The small molecule below binds the protein below.
Small molecule (SMILES): CC(=O)N[C@@H]1[C@@H](O)[C@H](O)[C@@H](CO)O[C@H]1O

Sequence of chain 1.C:
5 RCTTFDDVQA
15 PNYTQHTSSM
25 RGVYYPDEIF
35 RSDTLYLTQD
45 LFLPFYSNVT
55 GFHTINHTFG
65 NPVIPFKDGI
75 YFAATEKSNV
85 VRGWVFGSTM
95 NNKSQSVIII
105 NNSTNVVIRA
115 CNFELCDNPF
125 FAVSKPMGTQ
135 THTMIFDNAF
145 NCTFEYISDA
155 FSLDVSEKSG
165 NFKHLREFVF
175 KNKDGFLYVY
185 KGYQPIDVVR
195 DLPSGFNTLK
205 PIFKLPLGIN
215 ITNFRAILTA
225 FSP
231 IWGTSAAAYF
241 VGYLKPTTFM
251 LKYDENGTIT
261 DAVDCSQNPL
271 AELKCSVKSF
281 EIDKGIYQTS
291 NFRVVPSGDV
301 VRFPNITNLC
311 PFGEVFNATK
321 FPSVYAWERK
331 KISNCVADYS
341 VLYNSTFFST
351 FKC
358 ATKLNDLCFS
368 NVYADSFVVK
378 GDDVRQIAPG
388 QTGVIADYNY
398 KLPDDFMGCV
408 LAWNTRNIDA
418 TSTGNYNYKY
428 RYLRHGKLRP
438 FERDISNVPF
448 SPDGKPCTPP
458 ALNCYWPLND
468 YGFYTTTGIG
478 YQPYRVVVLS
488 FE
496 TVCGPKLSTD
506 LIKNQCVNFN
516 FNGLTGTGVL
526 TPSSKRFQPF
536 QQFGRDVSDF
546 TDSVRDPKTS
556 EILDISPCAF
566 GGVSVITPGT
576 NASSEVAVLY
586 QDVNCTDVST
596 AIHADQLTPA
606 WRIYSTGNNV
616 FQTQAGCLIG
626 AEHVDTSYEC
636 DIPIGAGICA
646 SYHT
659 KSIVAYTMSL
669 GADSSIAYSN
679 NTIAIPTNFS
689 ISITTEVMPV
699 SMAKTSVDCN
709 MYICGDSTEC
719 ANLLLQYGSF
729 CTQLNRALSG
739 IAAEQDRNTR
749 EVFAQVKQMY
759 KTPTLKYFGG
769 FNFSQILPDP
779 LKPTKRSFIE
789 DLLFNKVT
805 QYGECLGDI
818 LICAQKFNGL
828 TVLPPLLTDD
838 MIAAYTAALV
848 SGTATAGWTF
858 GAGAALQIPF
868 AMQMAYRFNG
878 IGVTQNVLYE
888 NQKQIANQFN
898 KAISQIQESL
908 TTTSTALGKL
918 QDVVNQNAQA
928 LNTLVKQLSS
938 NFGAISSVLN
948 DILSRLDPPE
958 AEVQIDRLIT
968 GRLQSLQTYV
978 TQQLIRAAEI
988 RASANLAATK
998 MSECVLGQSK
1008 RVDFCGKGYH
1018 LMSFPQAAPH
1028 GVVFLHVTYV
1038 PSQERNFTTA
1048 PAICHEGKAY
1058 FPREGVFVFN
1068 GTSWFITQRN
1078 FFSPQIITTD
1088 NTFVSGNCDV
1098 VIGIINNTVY

Binding-site contacts:
Ligand atom C6 contacts residue GLN19 of chain 1.C at 4.0 Å.
Ligand atom C1 contacts residue ASN52 of chain 1.C at 1.4 Å.
Ligand atom O6 contacts residue ASN52 of chain 1.C at 3.8 Å.
Ligand atom O6 contacts residue THR21 of chain 1.C at 4.3 Å.
Ligand atom O5 contacts residue GLN19 of chain 1.C at 4.1 Å.
Ligand atom C3 contacts residue ASN52 of chain 1.C at 3.8 Å.
Ligand atom C2 contacts residue ASN52 of chain 1.C at 2.4 Å.
Ligand atom C4 contacts residue ASN52 of chain 1.C at 4.2 Å.
Ligand atom O5 contacts residue ASN52 of chain 1.C at 2.4 Å (h-bond).
Ligand atom C5 contacts residue ASN52 of chain 1.C at 3.7 Å.
Ligand atom N2 contacts residue ASN52 of chain 1.C at 2.9 Å (h-bond).
Ligand atom O7 contacts residue ASN52 of chain 1.C at 4.3 Å.
Ligand atom C7 contacts residue ASN52 of chain 1.C at 3.9 Å.
Ligand atom O6 contacts residue GLN19 of chain 1.C at 3.0 Å (h-bond).